This protein binds this small molecule.
Small molecule (SMILES): O=C(O)[C@@H](O)C(O)[C@H](O)C(=O)O

Binding-site contacts:
Ligand atom O1B contacts residue HIS26 of chain 1.L at 3.3 Å (h-bond).
Ligand atom O5B contacts residue TRP326 of chain 1.L at 4.0 Å.
Ligand atom C3 contacts residue HIS28 of chain 1.L at 4.0 Å.
Ligand atom O1B contacts residue ARG170 of chain 1.L at 3.1 Å (salt-bridge).
Ligand atom C1 contacts residue HIS28 of chain 1.L at 3.9 Å.
Ligand atom O3 contacts residue HIS28 of chain 1.L at 2.8 Å (h-bond).
Ligand atom O2 contacts residue HIS28 of chain 1.L at 3.8 Å.
Ligand atom C3 contacts residue ARG357 of chain 1.L at 3.8 Å.
Ligand atom O5A contacts residue ARG357 of chain 1.L at 2.8 Å (salt-bridge).
Ligand atom C4 contacts residue ARG357 of chain 1.L at 3.9 Å.
Ligand atom C5 contacts residue HIS49 of chain 1.L at 3.7 Å.
Ligand atom O2 contacts residue TRP325 of chain 1.L at 2.9 Å (h-bond).
Ligand atom C3 contacts residue ZN1 of chain 1.CB at 3.9 Å.
Ligand atom O3 contacts residue ZN1 of chain 1.CB at 3.3 Å.
Ligand atom O4 contacts residue HIS49 of chain 1.L at 2.9 Å (h-bond).
Ligand atom C1 contacts residue ARG170 of chain 1.L at 3.5 Å.
Ligand atom O1A contacts residue SER223 of chain 1.L at 3.8 Å.
Ligand atom O1A contacts residue ARG170 of chain 1.L at 2.7 Å (salt-bridge).
Ligand atom C2 contacts residue TRP325 of chain 1.L at 3.7 Å (hydrophobic).
Ligand atom C1 contacts residue ZN1 of chain 1.CB at 3.1 Å.
Ligand atom O1B contacts residue ZN1 of chain 1.CB at 2.2 Å.
Ligand atom O5A contacts residue HIS49 of chain 1.L at 3.0 Å (h-bond).
Ligand atom O5A contacts residue TYR50 of chain 1.L at 3.4 Å.
Ligand atom O3 contacts residue ARG357 of chain 1.L at 3.2 Å (salt-bridge).
Ligand atom O4 contacts residue ARG357 of chain 1.L at 3.0 Å (salt-bridge).
Ligand atom C4 contacts residue HIS49 of chain 1.L at 3.9 Å.
Ligand atom C2 contacts residue ZN1 of chain 1.CB at 3.2 Å.
Ligand atom O1B contacts residue MET258 of chain 1.L at 3.3 Å.
Ligand atom O4 contacts residue TRP326 of chain 1.L at 3.7 Å.
Ligand atom C5 contacts residue TYR50 of chain 1.L at 3.6 Å (hydrophobic).
Ligand atom C5 contacts residue ASP355 of chain 1.L at 4.0 Å.
Ligand atom C1 contacts residue MET258 of chain 1.L at 3.9 Å (hydrophobic).
Ligand atom C5 contacts residue ARG357 of chain 1.L at 3.8 Å.
Ligand atom C4 contacts residue TRP326 of chain 1.L at 3.7 Å (hydrophobic).
Ligand atom O5B contacts residue TYR50 of chain 1.L at 3.1 Å (h-bond).
Ligand atom O5B contacts residue ASP355 of chain 1.L at 3.3 Å (salt-bridge).
Ligand atom O2 contacts residue ASP355 of chain 1.L at 3.0 Å (salt-bridge).
Ligand atom O2 contacts residue ZN1 of chain 1.CB at 2.3 Å.
Ligand atom O1B contacts residue HIS28 of chain 1.L at 3.1 Å (h-bond).
Ligand atom C2 contacts residue TRP326 of chain 1.L at 3.8 Å (hydrophobic).

Sequence of chain 1.L:
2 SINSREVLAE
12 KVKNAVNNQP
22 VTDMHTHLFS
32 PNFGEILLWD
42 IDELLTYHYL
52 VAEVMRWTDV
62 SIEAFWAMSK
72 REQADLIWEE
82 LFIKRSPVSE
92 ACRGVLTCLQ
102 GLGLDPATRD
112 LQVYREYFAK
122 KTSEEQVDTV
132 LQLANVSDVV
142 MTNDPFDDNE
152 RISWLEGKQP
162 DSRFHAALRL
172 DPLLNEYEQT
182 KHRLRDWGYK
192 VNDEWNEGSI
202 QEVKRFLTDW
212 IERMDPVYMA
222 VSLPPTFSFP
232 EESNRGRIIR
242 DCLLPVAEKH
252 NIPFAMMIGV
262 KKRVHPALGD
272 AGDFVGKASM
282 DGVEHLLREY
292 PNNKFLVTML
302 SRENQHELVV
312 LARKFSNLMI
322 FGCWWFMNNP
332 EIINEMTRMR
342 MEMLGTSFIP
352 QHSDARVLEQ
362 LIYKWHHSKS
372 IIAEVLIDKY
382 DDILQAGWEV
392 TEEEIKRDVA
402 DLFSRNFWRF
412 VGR